Sequence of chain 1.A:
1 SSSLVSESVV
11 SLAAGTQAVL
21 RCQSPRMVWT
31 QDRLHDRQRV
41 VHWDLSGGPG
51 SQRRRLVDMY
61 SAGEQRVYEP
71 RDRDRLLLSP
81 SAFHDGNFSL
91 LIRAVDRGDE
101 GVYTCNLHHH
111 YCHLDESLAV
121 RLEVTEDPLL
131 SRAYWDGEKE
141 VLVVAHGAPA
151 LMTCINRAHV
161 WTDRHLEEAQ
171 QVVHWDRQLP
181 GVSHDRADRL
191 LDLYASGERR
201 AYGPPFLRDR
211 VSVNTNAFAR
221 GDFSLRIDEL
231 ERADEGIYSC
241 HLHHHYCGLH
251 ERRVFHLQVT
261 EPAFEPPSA

This protein binds this small molecule.
Small molecule (SMILES): CC(=O)N[C@@H]1[C@@H](O)[C@H](O)[C@@H](CO)O[C@H]1O

Binding-site contacts:
Ligand atom C4 contacts residue ASN87 of chain 1.A at 4.2 Å.
Ligand atom C5 contacts residue ASN87 of chain 1.A at 3.7 Å.
Ligand atom C6 contacts residue LEU91 of chain 1.A at 3.7 Å (hydrophobic).
Ligand atom C7 contacts residue ASN87 of chain 1.A at 3.1 Å.
Ligand atom O6 contacts residue LEU91 of chain 1.A at 4.1 Å.
Ligand atom C1 contacts residue ASN87 of chain 1.A at 1.4 Å.
Ligand atom O5 contacts residue ASN87 of chain 1.A at 2.4 Å (h-bond).
Ligand atom N2 contacts residue ASN87 of chain 1.A at 2.8 Å (h-bond).
Ligand atom C7 contacts residue ASP85 of chain 1.A at 4.4 Å.
Ligand atom O7 contacts residue ASN87 of chain 1.A at 3.0 Å (h-bond).
Ligand atom C2 contacts residue ASN87 of chain 1.A at 2.4 Å.
Ligand atom O4 contacts residue LEU151 of chain 1.A at 4.1 Å.
Ligand atom O7 contacts residue ASP85 of chain 1.A at 3.4 Å (salt-bridge).
Ligand atom C3 contacts residue ASN87 of chain 1.A at 3.8 Å.
Ligand atom C5 contacts residue LEU151 of chain 1.A at 4.1 Å (hydrophobic).
Ligand atom C8 contacts residue ASN87 of chain 1.A at 4.3 Å.
Ligand atom C1 contacts residue SER89 of chain 1.A at 4.5 Å.
Ligand atom C6 contacts residue LEU151 of chain 1.A at 3.8 Å (hydrophobic).